Sequence of chain 1.A:
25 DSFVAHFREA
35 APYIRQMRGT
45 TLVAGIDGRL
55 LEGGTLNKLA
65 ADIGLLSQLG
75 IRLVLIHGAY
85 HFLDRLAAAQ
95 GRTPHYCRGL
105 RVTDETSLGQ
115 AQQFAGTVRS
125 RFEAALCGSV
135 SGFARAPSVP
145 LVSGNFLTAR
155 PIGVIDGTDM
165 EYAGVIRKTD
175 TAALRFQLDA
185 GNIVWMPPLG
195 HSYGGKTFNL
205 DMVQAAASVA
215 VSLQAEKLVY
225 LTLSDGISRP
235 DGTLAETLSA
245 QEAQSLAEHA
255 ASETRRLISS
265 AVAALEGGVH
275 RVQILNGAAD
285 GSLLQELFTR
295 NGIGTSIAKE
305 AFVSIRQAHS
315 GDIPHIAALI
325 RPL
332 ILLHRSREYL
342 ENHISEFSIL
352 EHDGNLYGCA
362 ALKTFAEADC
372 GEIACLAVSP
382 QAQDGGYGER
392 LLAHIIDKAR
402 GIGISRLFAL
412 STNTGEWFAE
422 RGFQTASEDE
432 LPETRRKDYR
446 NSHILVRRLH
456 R

Binding-site contacts:
Ligand atom CZ contacts residue GLU240 of chain 1.A at 3.4 Å.
Ligand atom N contacts residue GLU290 of chain 1.A at 2.8 Å (salt-bridge).
Ligand atom NE contacts residue GLU290 of chain 1.A at 2.8 Å (salt-bridge).
Ligand atom NH2 contacts residue GLY298 of chain 1.A at 2.9 Å (h-bond).
Ligand atom CA contacts residue TYR37 of chain 1.A at 3.6 Å (hydrophobic).
Ligand atom OXT contacts residue GLN277 of chain 1.A at 3.2 Å (h-bond).
Ligand atom CA contacts residue THR293 of chain 1.A at 3.8 Å.
Ligand atom CZ contacts residue ASN295 of chain 1.A at 2.9 Å.
Ligand atom NH2 contacts residue ASN295 of chain 1.A at 3.6 Å.
Ligand atom OXT contacts residue LYS221 of chain 1.A at 2.7 Å (salt-bridge).
Ligand atom O contacts residue LEU291 of chain 1.A at 3.4 Å.
Ligand atom NH2 contacts residue ILE297 of chain 1.A at 3.2 Å (h-bond).
Ligand atom CD contacts residue ARG294 of chain 1.A at 3.6 Å.
Ligand atom NH1 contacts residue ASN295 of chain 1.A at 2.8 Å (h-bond).
Ligand atom N contacts residue THR293 of chain 1.A at 2.8 Å (h-bond).
Ligand atom CZ contacts residue SER300 of chain 1.A at 3.5 Å.
Ligand atom NH2 contacts residue THR299 of chain 1.A at 3.6 Å.
Ligand atom O contacts residue GLU290 of chain 1.A at 3.4 Å (salt-bridge).
Ligand atom CB contacts residue ARG294 of chain 1.A at 3.6 Å.
Ligand atom C contacts residue LYS221 of chain 1.A at 3.5 Å.
Ligand atom NH2 contacts residue GLU240 of chain 1.A at 3.3 Å (salt-bridge).
Ligand atom CZ contacts residue GLU290 of chain 1.A at 3.2 Å.
Ligand atom NH2 contacts residue SER300 of chain 1.A at 3.6 Å (h-bond).
Ligand atom NE contacts residue ASN295 of chain 1.A at 3.1 Å (h-bond).
Ligand atom O contacts residue LYS221 of chain 1.A at 3.5 Å.
Ligand atom NH2 contacts residue GLU290 of chain 1.A at 2.9 Å (salt-bridge).
Ligand atom NH1 contacts residue GLU240 of chain 1.A at 2.7 Å (salt-bridge).
Ligand atom CB contacts residue ASP354 of chain 1.A at 3.7 Å.
Ligand atom CG contacts residue GLU290 of chain 1.A at 3.4 Å.
Ligand atom NH1 contacts residue SER300 of chain 1.A at 3.7 Å.
Ligand atom C contacts residue GLN277 of chain 1.A at 3.4 Å.
Ligand atom CG contacts residue THR293 of chain 1.A at 3.6 Å.
Ligand atom CD contacts residue ASN295 of chain 1.A at 3.4 Å.
Ligand atom CB contacts residue THR293 of chain 1.A at 3.7 Å.
Ligand atom O contacts residue GLN277 of chain 1.A at 3.2 Å (h-bond).
Ligand atom CG contacts residue ARG294 of chain 1.A at 3.5 Å.
Ligand atom CA contacts residue GLU290 of chain 1.A at 3.8 Å.
Ligand atom NE contacts residue SER300 of chain 1.A at 3.7 Å.
Ligand atom N contacts residue TYR37 of chain 1.A at 3.7 Å.
Ligand atom N contacts residue LEU291 of chain 1.A at 3.0 Å (h-bond).

This protein binds this small molecule.
Small molecule (SMILES): NC(=[NH2+])NCCC[C@H](N)C(=O)O